Binding-site contacts:
Ligand atom C4 contacts residue ASP115 of chain 1.E at 3.5 Å.
Ligand atom O3 contacts residue ASP46 of chain 1.E at 4.0 Å.
Ligand atom C3 contacts residue HIS263 of chain 1.K at 3.8 Å.
Ligand atom C3 contacts residue HIS152 of chain 1.E at 4.0 Å.
Ligand atom O7 contacts residue HIS44 of chain 1.E at 3.5 Å (h-bond).
Ligand atom N2 contacts residue HIS263 of chain 1.K at 3.9 Å.
Ligand atom O7 contacts residue ZN1 of chain 1.CA at 2.1 Å.
Ligand atom C8 contacts residue ILE50 of chain 1.E at 3.7 Å (hydrophobic).
Ligand atom C7 contacts residue ASP46 of chain 1.E at 3.8 Å.
Ligand atom O1 contacts residue GLY259 of chain 1.K at 3.2 Å (h-bond).
Ligand atom O7 contacts residue ASP46 of chain 1.E at 3.5 Å (salt-bridge).
Ligand atom C1 contacts residue HIS263 of chain 1.K at 4.0 Å.
Ligand atom O6 contacts residue ASP115 of chain 1.E at 2.8 Å (salt-bridge).
Ligand atom C8 contacts residue ALA151 of chain 1.E at 3.9 Å (hydrophobic).
Ligand atom O4 contacts residue HIS152 of chain 1.E at 3.9 Å.
Ligand atom C7 contacts residue ASP47 of chain 1.E at 4.0 Å.
Ligand atom O7 contacts residue HIS263 of chain 1.K at 3.6 Å (h-bond).
Ligand atom C5 contacts residue HIS263 of chain 1.K at 4.0 Å.
Ligand atom O4 contacts residue GLY77 of chain 1.E at 3.4 Å.
Ligand atom O4 contacts residue HIS263 of chain 1.K at 3.6 Å.
Ligand atom O6 contacts residue HIS152 of chain 1.E at 2.7 Å (h-bond).
Ligand atom O7 contacts residue ALA167 of chain 1.K at 3.5 Å.
Ligand atom C7 contacts residue HIS263 of chain 1.K at 3.6 Å.
Ligand atom O3 contacts residue HIS44 of chain 1.E at 3.4 Å.
Ligand atom C7 contacts residue ZN1 of chain 1.CA at 3.3 Å.
Ligand atom C6 contacts residue HIS152 of chain 1.E at 3.9 Å.
Ligand atom C8 contacts residue ALA167 of chain 1.K at 3.1 Å (hydrophobic).
Ligand atom O1 contacts residue LEU260 of chain 1.K at 3.8 Å.
Ligand atom O3 contacts residue ARG92 of chain 1.E at 3.2 Å (salt-bridge).
Ligand atom O4 contacts residue ARG92 of chain 1.E at 3.0 Å (salt-bridge).
Ligand atom C6 contacts residue ASP115 of chain 1.E at 3.5 Å.
Ligand atom O6 contacts residue THR116 of chain 1.E at 3.7 Å.
Ligand atom C6 contacts residue TRP231 of chain 1.E at 4.0 Å (hydrophobic).
Ligand atom C7 contacts residue ALA167 of chain 1.K at 3.5 Å (hydrophobic).
Ligand atom O7 contacts residue GLY259 of chain 1.K at 3.8 Å.
Ligand atom C8 contacts residue ASP46 of chain 1.E at 3.9 Å.
Ligand atom O5 contacts residue HIS152 of chain 1.E at 3.6 Å (h-bond).
Ligand atom O4 contacts residue ASP115 of chain 1.E at 2.6 Å (salt-bridge).
Ligand atom O3 contacts residue HIS152 of chain 1.E at 2.9 Å.
Ligand atom O7 contacts residue ASP47 of chain 1.E at 3.1 Å (salt-bridge).

A protein and the small-molecule ligand that binds it are described below.
Small molecule (SMILES): CC(=O)N[C@@H]1[C@@H](O)[C@H](O[C@@H]2O[C@H](CO)[C@@H](O)[C@H](O)[C@H]2NC(C)=O)[C@@H](CO)O[C@H]1O

Sequence of chain 1.E:
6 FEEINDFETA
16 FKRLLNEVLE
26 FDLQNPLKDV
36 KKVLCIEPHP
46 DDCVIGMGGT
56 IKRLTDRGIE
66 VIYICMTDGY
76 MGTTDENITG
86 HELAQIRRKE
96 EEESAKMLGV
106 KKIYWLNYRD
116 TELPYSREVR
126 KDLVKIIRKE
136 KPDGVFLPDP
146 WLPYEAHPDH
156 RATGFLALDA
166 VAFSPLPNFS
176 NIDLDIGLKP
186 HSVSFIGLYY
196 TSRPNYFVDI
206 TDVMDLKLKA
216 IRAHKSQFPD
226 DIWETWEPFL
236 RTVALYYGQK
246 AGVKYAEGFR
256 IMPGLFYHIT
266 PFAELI

Sequence of chain 1.K:
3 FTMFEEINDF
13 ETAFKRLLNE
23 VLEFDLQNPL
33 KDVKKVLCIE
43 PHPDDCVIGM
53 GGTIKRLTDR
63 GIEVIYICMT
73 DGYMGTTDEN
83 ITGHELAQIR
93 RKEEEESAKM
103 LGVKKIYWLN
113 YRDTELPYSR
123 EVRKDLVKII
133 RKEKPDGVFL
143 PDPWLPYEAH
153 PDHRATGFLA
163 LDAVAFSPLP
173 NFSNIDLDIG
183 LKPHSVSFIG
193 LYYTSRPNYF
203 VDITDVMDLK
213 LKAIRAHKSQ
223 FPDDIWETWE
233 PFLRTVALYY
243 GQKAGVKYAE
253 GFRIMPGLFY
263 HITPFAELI